A protein and the small-molecule ligand that binds it are described below.
Small molecule (SMILES): C[C@H](N)C(=O)N[C@H](CCC(=O)N[C@@H](CCC[C@@H](N)C(=O)O)C(=O)N[C@H](C)C(=O)O)C(=O)O

Sequence of chain 1.A:
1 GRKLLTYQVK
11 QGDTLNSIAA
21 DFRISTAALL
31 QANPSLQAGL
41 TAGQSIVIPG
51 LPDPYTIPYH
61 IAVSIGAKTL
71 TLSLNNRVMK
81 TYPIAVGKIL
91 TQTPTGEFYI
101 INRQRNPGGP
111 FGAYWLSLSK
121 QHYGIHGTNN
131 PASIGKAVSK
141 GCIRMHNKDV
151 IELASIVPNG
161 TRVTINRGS

Binding-site contacts:
Ligand atom CB contacts residue GLU97 of chain 1.A at 3.2 Å.
Ligand atom CA contacts residue GLU97 of chain 1.A at 4.0 Å.
Ligand atom N contacts residue GLU97 of chain 1.A at 3.5 Å (salt-bridge).
Ligand atom CB contacts residue ARG162 of chain 1.A at 4.2 Å.